Sequence of chain 1.A:
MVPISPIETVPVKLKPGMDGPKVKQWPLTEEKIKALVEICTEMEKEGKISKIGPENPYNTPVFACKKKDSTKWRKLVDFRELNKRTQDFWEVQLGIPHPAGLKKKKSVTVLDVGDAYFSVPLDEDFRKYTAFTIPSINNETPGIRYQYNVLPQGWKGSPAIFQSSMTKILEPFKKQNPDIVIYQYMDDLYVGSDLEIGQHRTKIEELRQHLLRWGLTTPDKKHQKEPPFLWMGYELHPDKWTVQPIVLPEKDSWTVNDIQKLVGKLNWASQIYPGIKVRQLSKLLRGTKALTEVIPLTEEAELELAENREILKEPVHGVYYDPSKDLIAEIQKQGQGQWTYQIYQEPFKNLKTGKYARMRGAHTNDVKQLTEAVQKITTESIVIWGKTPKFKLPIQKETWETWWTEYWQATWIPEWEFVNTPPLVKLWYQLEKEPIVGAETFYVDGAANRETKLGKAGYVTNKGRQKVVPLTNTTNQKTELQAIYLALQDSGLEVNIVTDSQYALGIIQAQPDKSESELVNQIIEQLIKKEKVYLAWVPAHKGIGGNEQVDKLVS

This protein binds this small molecule.
Small molecule (SMILES): Cc1cn([C@H]2C=C[C@@H](CO[P](=O)(O)O[P](=O)(O)OP(=O)(O)O)O2)c(=O)[nH]c1=O

Binding-site contacts:
Ligand atom O1A contacts residue ASP112 of chain 1.A at 3.3 Å (salt-bridge).
Ligand atom C5A contacts residue ARG74 of chain 1.A at 3.6 Å.
Ligand atom O3C contacts residue ASP115 of chain 1.A at 3.7 Å.
Ligand atom PA contacts residue ARG74 of chain 1.A at 3.5 Å.
Ligand atom O2C contacts residue LYS222 of chain 1.A at 3.8 Å.
Ligand atom O2 contacts residue TYR117 of chain 1.A at 3.6 Å.
Ligand atom C1' contacts residue TYR117 of chain 1.A at 3.5 Å (hydrophobic).
Ligand atom PA contacts residue MG1 of chain 1.I at 3.5 Å.
Ligand atom O1C contacts residue LYS67 of chain 1.A at 3.1 Å (salt-bridge).
Ligand atom O6' contacts residue MG1 of chain 1.I at 3.6 Å.
Ligand atom PC contacts residue MG1 of chain 1.I at 3.4 Å.
Ligand atom O7' contacts residue MG1 of chain 1.I at 3.6 Å.
Ligand atom O2B contacts residue ASP187 of chain 1.A at 3.1 Å (salt-bridge).
Ligand atom O6' contacts residue ARG74 of chain 1.A at 3.4 Å (salt-bridge).
Ligand atom O2A contacts residue ARG74 of chain 1.A at 2.9 Å (salt-bridge).
Ligand atom O2C contacts residue VAL113 of chain 1.A at 3.2 Å (h-bond).
Ligand atom C3' contacts residue ALA116 of chain 1.A at 3.8 Å (hydrophobic).
Ligand atom O1A contacts residue MG1 of chain 1.I at 2.4 Å.
Ligand atom O1C contacts residue LYS222 of chain 1.A at 3.0 Å (salt-bridge).
Ligand atom O7' contacts residue LYS67 of chain 1.A at 3.8 Å.
Ligand atom O2C contacts residue MG1 of chain 1.I at 2.1 Å.
Ligand atom O1B contacts residue GLN153 of chain 1.A at 3.6 Å.
Ligand atom O3C contacts residue GLY114 of chain 1.A at 3.4 Å.
Ligand atom O1B contacts residue ALA116 of chain 1.A at 3.7 Å.
Ligand atom C2 contacts residue ARG74 of chain 1.A at 3.8 Å.
Ligand atom O2B contacts residue VAL113 of chain 1.A at 2.9 Å (h-bond).
Ligand atom O2B contacts residue ALA116 of chain 1.A at 3.6 Å (h-bond).
Ligand atom O7' contacts residue ASP115 of chain 1.A at 3.3 Å (salt-bridge).
Ligand atom O2C contacts residue GLY114 of chain 1.A at 3.6 Å.
Ligand atom O2B contacts residue MG1 of chain 1.I at 2.1 Å.
Ligand atom PB contacts residue MG1 of chain 1.I at 3.2 Å.
Ligand atom C2' contacts residue TYR117 of chain 1.A at 3.5 Å (hydrophobic).
Ligand atom N1 contacts residue ARG74 of chain 1.A at 3.5 Å (salt-bridge).
Ligand atom O1A contacts residue ASP187 of chain 1.A at 2.5 Å (salt-bridge).
Ligand atom C5 contacts residue ARG74 of chain 1.A at 3.4 Å.
Ligand atom O4' contacts residue MET186 of chain 1.A at 3.7 Å.
Ligand atom C4 contacts residue ARG74 of chain 1.A at 3.6 Å.
Ligand atom C6 contacts residue ARG74 of chain 1.A at 3.3 Å.
Ligand atom C5' contacts residue ASP187 of chain 1.A at 3.2 Å.
Ligand atom O2C contacts residue ASP112 of chain 1.A at 3.3 Å (salt-bridge).